This protein binds this small molecule.
Small molecule (SMILES): O=C1CCCN1Cc1cc(Cl)c2cccnc2c1O

Binding-site contacts:
Ligand atom C3 contacts residue VAL45 of chain 1.A at 3.9 Å (hydrophobic).
Ligand atom C13 contacts residue ASN98 of chain 1.A at 3.9 Å.
Ligand atom C7 contacts residue LEU52 of chain 1.A at 4.0 Å (hydrophobic).
Ligand atom C10 contacts residue LEU50 of chain 1.A at 4.4 Å (hydrophobic).
Ligand atom C2 contacts residue VAL45 of chain 1.A at 4.2 Å (hydrophobic).
Ligand atom C9 contacts residue LEU50 of chain 1.A at 3.8 Å (hydrophobic).
Ligand atom C13 contacts residue ILE104 of chain 1.A at 4.3 Å (hydrophobic).
Ligand atom CL1 contacts residue LEU50 of chain 1.A at 3.7 Å.
Ligand atom O19 contacts residue TYR97 of chain 1.A at 3.5 Å.
Ligand atom C5 contacts residue ILE104 of chain 1.A at 3.9 Å (hydrophobic).
Ligand atom O6 contacts residue ILE104 of chain 1.A at 4.2 Å.
Ligand atom C5 contacts residue CYS94 of chain 1.A at 4.1 Å (hydrophobic).
Ligand atom O6 contacts residue TYR55 of chain 1.A at 4.1 Å.
Ligand atom C3 contacts residue PRO40 of chain 1.A at 3.5 Å (hydrophobic).
Ligand atom O19 contacts residue ASN98 of chain 1.A at 2.8 Å (h-bond).
Ligand atom CL1 contacts residue TRP39 of chain 1.A at 4.0 Å.
Ligand atom C1 contacts residue CYS94 of chain 1.A at 3.6 Å (hydrophobic).
Ligand atom C2 contacts residue PRO40 of chain 1.A at 3.5 Å (hydrophobic).
Ligand atom C5 contacts residue ASN98 of chain 1.A at 4.0 Å.
Ligand atom C8 contacts residue LEU52 of chain 1.A at 3.9 Å (hydrophobic).
Ligand atom N4 contacts residue VAL45 of chain 1.A at 3.9 Å.
Ligand atom C9 contacts residue LEU52 of chain 1.A at 4.3 Å (hydrophobic).
Ligand atom C13 contacts residue LEU52 of chain 1.A at 4.0 Å (hydrophobic).
Ligand atom O6 contacts residue TYR97 of chain 1.A at 4.4 Å.
Ligand atom O19 contacts residue LEU52 of chain 1.A at 4.3 Å.
Ligand atom C1 contacts residue PHE41 of chain 1.A at 3.4 Å (hydrophobic).
Ligand atom N17 contacts residue ILE104 of chain 1.A at 4.0 Å.
Ligand atom O6 contacts residue ASN98 of chain 1.A at 3.0 Å (h-bond).
Ligand atom C3 contacts residue ILE104 of chain 1.A at 4.1 Å (hydrophobic).
Ligand atom C1 contacts residue ILE104 of chain 1.A at 4.0 Å (hydrophobic).
Ligand atom O19 contacts residue ILE104 of chain 1.A at 4.2 Å.
Ligand atom C12 contacts residue ASN98 of chain 1.A at 4.2 Å.
Ligand atom C12 contacts residue ILE104 of chain 1.A at 4.2 Å (hydrophobic).
Ligand atom N17 contacts residue ASN98 of chain 1.A at 3.6 Å (h-bond).
Ligand atom C7 contacts residue VAL45 of chain 1.A at 4.1 Å (hydrophobic).
Ligand atom C2 contacts residue PHE41 of chain 1.A at 3.5 Å (hydrophobic).
Ligand atom C2 contacts residue ILE104 of chain 1.A at 4.2 Å (hydrophobic).
Ligand atom N4 contacts residue ILE104 of chain 1.A at 4.2 Å.
Ligand atom O6 contacts residue CYS94 of chain 1.A at 3.9 Å.
Ligand atom C8 contacts residue ILE104 of chain 1.A at 4.4 Å (hydrophobic).

Sequence of chain 1.A:
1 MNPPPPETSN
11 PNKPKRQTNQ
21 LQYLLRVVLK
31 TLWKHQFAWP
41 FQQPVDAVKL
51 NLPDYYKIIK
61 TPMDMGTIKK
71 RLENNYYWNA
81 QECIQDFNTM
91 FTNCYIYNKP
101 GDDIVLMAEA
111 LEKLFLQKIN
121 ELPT